Sequence of chain 1.B:
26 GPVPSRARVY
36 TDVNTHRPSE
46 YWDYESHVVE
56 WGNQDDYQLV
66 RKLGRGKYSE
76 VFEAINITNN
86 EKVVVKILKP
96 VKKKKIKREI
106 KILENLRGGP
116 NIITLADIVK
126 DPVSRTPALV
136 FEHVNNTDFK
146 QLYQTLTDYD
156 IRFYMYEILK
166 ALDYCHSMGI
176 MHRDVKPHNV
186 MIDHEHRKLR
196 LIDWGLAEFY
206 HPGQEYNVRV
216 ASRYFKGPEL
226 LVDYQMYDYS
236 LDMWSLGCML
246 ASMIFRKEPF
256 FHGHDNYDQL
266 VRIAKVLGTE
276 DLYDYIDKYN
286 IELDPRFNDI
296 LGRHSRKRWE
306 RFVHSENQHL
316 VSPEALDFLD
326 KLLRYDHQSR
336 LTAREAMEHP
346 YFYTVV

Binding-site contacts:
Ligand atom CL1 contacts residue VAL139 of chain 1.B at 3.9 Å.
Ligand atom C8 contacts residue VAL76 of chain 1.B at 3.9 Å (hydrophobic).
Ligand atom C1 contacts residue ILE197 of chain 1.B at 4.1 Å (hydrophobic).
Ligand atom CL contacts residue LEU68 of chain 1.B at 4.1 Å.
Ligand atom N contacts residue HIS183 of chain 1.B at 3.2 Å (h-bond).
Ligand atom CL1 contacts residue ACT1 of chain 1.D at 3.7 Å.
Ligand atom C3 contacts residue MET186 of chain 1.B at 3.9 Å (hydrophobic).
Ligand atom C8 contacts residue ACT1 of chain 1.D at 4.4 Å.
Ligand atom C4 contacts residue LEU68 of chain 1.B at 3.8 Å (hydrophobic).
Ligand atom CL contacts residue ASN141 of chain 1.B at 3.5 Å.
Ligand atom C5 contacts residue ASN141 of chain 1.B at 4.2 Å.
Ligand atom C6 contacts residue MET186 of chain 1.B at 3.8 Å (hydrophobic).
Ligand atom C8 contacts residue ILE197 of chain 1.B at 3.8 Å (hydrophobic).
Ligand atom CL contacts residue ASN140 of chain 1.B at 4.2 Å.
Ligand atom C2 contacts residue GLY69 of chain 1.B at 4.3 Å.
Ligand atom C5 contacts residue VAL139 of chain 1.B at 4.2 Å (hydrophobic).
Ligand atom C5 contacts residue MET186 of chain 1.B at 3.7 Å (hydrophobic).
Ligand atom C1 contacts residue HIS183 of chain 1.B at 4.2 Å.
Ligand atom CL1 contacts residue VAL89 of chain 1.B at 3.9 Å.
Ligand atom N contacts residue MET186 of chain 1.B at 4.3 Å.
Ligand atom CL1 contacts residue MET186 of chain 1.B at 4.3 Å.
Ligand atom CL1 contacts residue ILE118 of chain 1.B at 3.6 Å.
Ligand atom C4 contacts residue MET186 of chain 1.B at 3.8 Å (hydrophobic).
Ligand atom C1 contacts residue MET186 of chain 1.B at 4.1 Å (hydrophobic).
Ligand atom CL1 contacts residue ILE197 of chain 1.B at 4.0 Å.
Ligand atom C6 contacts residue LEU68 of chain 1.B at 4.2 Å (hydrophobic).
Ligand atom CL contacts residue VAL139 of chain 1.B at 3.8 Å.
Ligand atom C7 contacts residue VAL89 of chain 1.B at 4.5 Å (hydrophobic).
Ligand atom C3 contacts residue LEU68 of chain 1.B at 4.0 Å (hydrophobic).
Ligand atom C2 contacts residue LEU68 of chain 1.B at 3.7 Å (hydrophobic).
Ligand atom C6 contacts residue VAL89 of chain 1.B at 4.5 Å (hydrophobic).
Ligand atom C6 contacts residue VAL139 of chain 1.B at 3.7 Å (hydrophobic).
Ligand atom C7 contacts residue LEU68 of chain 1.B at 4.5 Å (hydrophobic).
Ligand atom C contacts residue HIS183 of chain 1.B at 4.2 Å.
Ligand atom C3 contacts residue VAL76 of chain 1.B at 4.4 Å (hydrophobic).
Ligand atom C5 contacts residue LEU68 of chain 1.B at 4.0 Å (hydrophobic).
Ligand atom C7 contacts residue MET186 of chain 1.B at 3.9 Å (hydrophobic).
Ligand atom C8 contacts residue MET186 of chain 1.B at 4.0 Å (hydrophobic).
Ligand atom C7 contacts residue ILE197 of chain 1.B at 4.2 Å (hydrophobic).

A small-molecule ligand and the protein it binds are described below.
Small molecule (SMILES): NCCCc1cc(Cl)cc(Cl)c1